Binding-site contacts:
Ligand atom CAA contacts residue GLU214 of chain 1.B at 3.8 Å.
Ligand atom CAY contacts residue TRP419 of chain 1.B at 3.4 Å (hydrophobic).
Ligand atom CAM contacts residue TYR378 of chain 1.B at 3.4 Å (hydrophobic).
Ligand atom OAH contacts residue TYR378 of chain 1.B at 3.6 Å.
Ligand atom CAB contacts residue TYR191 of chain 1.B at 3.6 Å (hydrophobic).
Ligand atom CAZ contacts residue ALA377 of chain 1.B at 3.2 Å (hydrophobic).
Ligand atom CBC contacts residue TYR358 of chain 1.B at 3.3 Å (hydrophobic).
Ligand atom CAC contacts residue TRP419 of chain 1.B at 4.0 Å (hydrophobic).
Ligand atom OAL contacts residue TYR378 of chain 1.B at 2.7 Å (h-bond).
Ligand atom CAZ contacts residue ARG420 of chain 1.B at 4.0 Å.
Ligand atom CAC contacts residue TRP219 of chain 1.B at 3.4 Å (hydrophobic).
Ligand atom NBE contacts residue TYR358 of chain 1.B at 3.8 Å.
Ligand atom CAA contacts residue TYR191 of chain 1.B at 3.6 Å (hydrophobic).
Ligand atom CAX contacts residue TYR358 of chain 1.B at 3.5 Å (hydrophobic).
Ligand atom CAM contacts residue TRP419 of chain 1.B at 3.3 Å (hydrophobic).
Ligand atom CAX contacts residue TYR378 of chain 1.B at 3.6 Å (hydrophobic).
Ligand atom NAT contacts residue TYR378 of chain 1.B at 3.5 Å.
Ligand atom CAC contacts residue GLU214 of chain 1.B at 3.6 Å.
Ligand atom OAL contacts residue TYR358 of chain 1.B at 2.8 Å (h-bond).
Ligand atom NAR contacts residue THR417 of chain 1.B at 3.7 Å.
Ligand atom CAZ contacts residue TYR356 of chain 1.B at 3.4 Å (hydrophobic).
Ligand atom CAC contacts residue THR417 of chain 1.B at 3.4 Å.
Ligand atom OAH contacts residue GLY259 of chain 1.B at 3.4 Å.
Ligand atom NAT contacts residue ALA377 of chain 1.B at 2.8 Å (h-bond).
Ligand atom CAA contacts residue TRP419 of chain 1.B at 3.6 Å (hydrophobic).
Ligand atom CAZ contacts residue TRP419 of chain 1.B at 3.9 Å (hydrophobic).
Ligand atom NAR contacts residue TRP419 of chain 1.B at 3.6 Å.
Ligand atom NAR contacts residue CSS415 of chain 1.B at 3.4 Å (h-bond).
Ligand atom OAL contacts residue TYR356 of chain 1.B at 3.5 Å.
Ligand atom CAZ contacts residue CSS415 of chain 1.B at 3.3 Å.
Ligand atom CAC contacts residue TYR358 of chain 1.B at 4.2 Å (hydrophobic).
Ligand atom CBC contacts residue THR417 of chain 1.B at 3.9 Å.
Ligand atom CAM contacts residue ALA377 of chain 1.B at 4.1 Å (hydrophobic).
Ligand atom CAB contacts residue TYR358 of chain 1.B at 3.4 Å (hydrophobic).
Ligand atom CAB contacts residue TRP219 of chain 1.B at 3.5 Å (hydrophobic).
Ligand atom CAP contacts residue TRP419 of chain 1.B at 3.2 Å (hydrophobic).
Ligand atom OAH contacts residue TYR191 of chain 1.B at 3.6 Å.
Ligand atom NAR contacts residue TYR356 of chain 1.B at 3.6 Å.
Ligand atom CAP contacts residue THR417 of chain 1.B at 3.9 Å.
Ligand atom NAT contacts residue TRP419 of chain 1.B at 4.2 Å.

A protein and the small-molecule ligand that binds it are described below.
Small molecule (SMILES): C[N+](C)(C)[C@@H](Cc1cnc[nH]1)C(=O)O

Sequence of chain 1.B:
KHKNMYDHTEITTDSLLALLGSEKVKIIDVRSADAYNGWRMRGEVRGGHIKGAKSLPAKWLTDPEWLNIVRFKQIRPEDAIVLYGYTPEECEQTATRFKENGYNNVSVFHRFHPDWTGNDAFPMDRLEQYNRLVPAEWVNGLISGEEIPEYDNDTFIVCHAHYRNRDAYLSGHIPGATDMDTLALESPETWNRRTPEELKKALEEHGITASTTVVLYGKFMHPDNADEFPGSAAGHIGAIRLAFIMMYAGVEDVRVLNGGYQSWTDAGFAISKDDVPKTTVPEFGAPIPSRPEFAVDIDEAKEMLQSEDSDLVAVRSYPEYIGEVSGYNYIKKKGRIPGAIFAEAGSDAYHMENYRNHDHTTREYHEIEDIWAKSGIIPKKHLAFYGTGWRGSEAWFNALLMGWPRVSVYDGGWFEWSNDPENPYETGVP